A protein and the small-molecule ligand that binds it are described below.
Small molecule (SMILES): Cc1nc2ccc(C(=O)NCC(C)C)cc2n2c(-c3cc(OC(C)(C)C)ccc3Cl)nnc12

Binding-site contacts:
Ligand atom C19 contacts residue LEU234 of chain 1.A at 3.7 Å (hydrophobic).
Ligand atom C26 contacts residue MET270 of chain 1.A at 3.9 Å (hydrophobic).
Ligand atom CL4 contacts residue HIS81 of chain 1.A at 3.4 Å.
Ligand atom C1 contacts residue PHE287 of chain 1.A at 3.7 Å (hydrophobic).
Ligand atom C2 contacts residue PHE287 of chain 1.A at 3.4 Å (hydrophobic).
Ligand atom C12 contacts residue GLN237 of chain 1.A at 3.6 Å.
Ligand atom C17 contacts residue LEU234 of chain 1.A at 3.9 Å (hydrophobic).
Ligand atom O29 contacts residue LEU195 of chain 1.A at 3.7 Å.
Ligand atom C32 contacts residue ILE291 of chain 1.A at 3.8 Å (hydrophobic).
Ligand atom N15 contacts residue PHE287 of chain 1.A at 3.7 Å.
Ligand atom C9 contacts residue ILE251 of chain 1.A at 3.6 Å (hydrophobic).
Ligand atom C33 contacts residue THR193 of chain 1.A at 3.2 Å.
Ligand atom C31 contacts residue ASP233 of chain 1.A at 3.6 Å.
Ligand atom C28 contacts residue MET272 of chain 1.A at 3.7 Å (hydrophobic).
Ligand atom C6 contacts residue MET272 of chain 1.A at 3.9 Å (hydrophobic).
Ligand atom C33 contacts residue LEU195 of chain 1.A at 3.5 Å (hydrophobic).
Ligand atom C25 contacts residue LEU195 of chain 1.A at 3.5 Å (hydrophobic).
Ligand atom C11 contacts residue MET272 of chain 1.A at 4.0 Å (hydrophobic).
Ligand atom N10 contacts residue PHE287 of chain 1.A at 3.4 Å.
Ligand atom C8 contacts residue PHE287 of chain 1.A at 3.5 Å (hydrophobic).
Ligand atom N15 contacts residue TYR80 of chain 1.A at 4.0 Å.
Ligand atom CL4 contacts residue ILE251 of chain 1.A at 3.7 Å.
Ligand atom N7 contacts residue PHE287 of chain 1.A at 3.6 Å.
Ligand atom C28 contacts residue MET270 of chain 1.A at 3.8 Å (hydrophobic).
Ligand atom C4 contacts residue PHE287 of chain 1.A at 4.0 Å (hydrophobic).
Ligand atom N13 contacts residue ILE291 of chain 1.A at 3.7 Å.
Ligand atom C12 contacts residue ILE247 of chain 1.A at 3.9 Å (hydrophobic).
Ligand atom C32 contacts residue ILE295 of chain 1.A at 3.7 Å (hydrophobic).
Ligand atom C27 contacts residue MET270 of chain 1.A at 3.8 Å (hydrophobic).
Ligand atom C3 contacts residue PHE287 of chain 1.A at 3.5 Å (hydrophobic).
Ligand atom C17 contacts residue PHE287 of chain 1.A at 3.9 Å (hydrophobic).
Ligand atom N10 contacts residue ILE251 of chain 1.A at 3.8 Å.
Ligand atom C33 contacts residue ASP194 of chain 1.A at 3.8 Å.
Ligand atom N16 contacts residue LEU234 of chain 1.A at 3.5 Å.
Ligand atom C21 contacts residue THR193 of chain 1.A at 3.6 Å.
Ligand atom C9 contacts residue PHE287 of chain 1.A at 3.4 Å (hydrophobic).
Ligand atom C12 contacts residue PHE287 of chain 1.A at 3.6 Å (hydrophobic).
Ligand atom N15 contacts residue ILE251 of chain 1.A at 3.9 Å.
Ligand atom C8 contacts residue ILE251 of chain 1.A at 3.8 Å (hydrophobic).
Ligand atom C26 contacts residue MET272 of chain 1.A at 4.0 Å (hydrophobic).

Sequence of chain 1.A:
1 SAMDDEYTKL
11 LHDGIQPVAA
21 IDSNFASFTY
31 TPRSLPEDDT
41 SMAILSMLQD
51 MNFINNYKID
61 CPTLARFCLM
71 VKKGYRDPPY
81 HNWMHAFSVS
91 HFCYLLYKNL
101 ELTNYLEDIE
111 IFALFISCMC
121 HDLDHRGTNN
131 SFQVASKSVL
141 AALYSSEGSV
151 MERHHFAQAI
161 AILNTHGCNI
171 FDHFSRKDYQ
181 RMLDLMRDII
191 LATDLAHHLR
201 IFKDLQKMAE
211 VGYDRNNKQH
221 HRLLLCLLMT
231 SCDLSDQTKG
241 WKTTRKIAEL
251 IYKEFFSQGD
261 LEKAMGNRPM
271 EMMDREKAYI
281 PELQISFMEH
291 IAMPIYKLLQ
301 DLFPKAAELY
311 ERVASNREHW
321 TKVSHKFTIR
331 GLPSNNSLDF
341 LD